Binding-site contacts:
Ligand atom O1 contacts residue GLU318 of chain 1.A at 3.9 Å.
Ligand atom O3 contacts residue GLY321 of chain 1.A at 4.5 Å.
Ligand atom C9 contacts residue EOH1 of chain 1.K at 3.6 Å.
Ligand atom O3 contacts residue EOH1 of chain 1.K at 4.0 Å.
Ligand atom C5 contacts residue THR322 of chain 1.A at 4.4 Å.
Ligand atom C8 contacts residue GLU318 of chain 1.A at 3.2 Å.
Ligand atom C4 contacts residue GLY321 of chain 1.A at 3.7 Å.
Ligand atom O4 contacts residue GLU318 of chain 1.A at 3.5 Å (salt-bridge).
Ligand atom O4 contacts residue EOH1 of chain 1.K at 2.7 Å (h-bond).
Ligand atom O2 contacts residue THR322 of chain 1.A at 2.7 Å (h-bond).
Ligand atom C3 contacts residue GLY321 of chain 1.A at 3.6 Å.
Ligand atom C1 contacts residue GLY321 of chain 1.A at 4.4 Å.
Ligand atom O1 contacts residue THR322 of chain 1.A at 4.4 Å.
Ligand atom C5 contacts residue GLY321 of chain 1.A at 4.2 Å.
Ligand atom C2 contacts residue GLU318 of chain 1.A at 3.9 Å.
Ligand atom O3 contacts residue GLU318 of chain 1.A at 3.1 Å (salt-bridge).
Ligand atom C2 contacts residue GLY321 of chain 1.A at 4.0 Å.
Ligand atom C4 contacts residue THR322 of chain 1.A at 3.5 Å.
Ligand atom C7 contacts residue THR322 of chain 1.A at 3.5 Å.
Ligand atom C7 contacts residue GLY321 of chain 1.A at 3.9 Å.
Ligand atom C8 contacts residue EOH1 of chain 1.K at 2.8 Å.
Ligand atom O2 contacts residue GLY321 of chain 1.A at 3.7 Å.
Ligand atom C3 contacts residue THR322 of chain 1.A at 3.7 Å.

The small molecule below binds the protein below.
Small molecule (SMILES): CC(=O)Oc1ccccc1C(=O)O

Sequence of chain 1.A:
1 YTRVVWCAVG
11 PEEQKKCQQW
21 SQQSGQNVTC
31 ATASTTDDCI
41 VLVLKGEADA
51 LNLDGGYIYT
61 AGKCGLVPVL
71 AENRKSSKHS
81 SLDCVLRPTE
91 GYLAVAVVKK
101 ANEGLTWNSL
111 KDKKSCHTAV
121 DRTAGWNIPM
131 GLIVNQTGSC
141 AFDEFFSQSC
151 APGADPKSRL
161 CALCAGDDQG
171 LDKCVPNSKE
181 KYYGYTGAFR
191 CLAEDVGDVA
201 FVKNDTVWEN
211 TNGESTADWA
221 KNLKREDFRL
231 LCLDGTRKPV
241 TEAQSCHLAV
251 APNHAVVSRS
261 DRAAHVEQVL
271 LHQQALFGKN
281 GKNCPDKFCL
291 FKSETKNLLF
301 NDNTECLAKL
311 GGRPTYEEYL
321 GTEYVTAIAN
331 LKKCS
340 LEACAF